Sequence of chain 1.E:
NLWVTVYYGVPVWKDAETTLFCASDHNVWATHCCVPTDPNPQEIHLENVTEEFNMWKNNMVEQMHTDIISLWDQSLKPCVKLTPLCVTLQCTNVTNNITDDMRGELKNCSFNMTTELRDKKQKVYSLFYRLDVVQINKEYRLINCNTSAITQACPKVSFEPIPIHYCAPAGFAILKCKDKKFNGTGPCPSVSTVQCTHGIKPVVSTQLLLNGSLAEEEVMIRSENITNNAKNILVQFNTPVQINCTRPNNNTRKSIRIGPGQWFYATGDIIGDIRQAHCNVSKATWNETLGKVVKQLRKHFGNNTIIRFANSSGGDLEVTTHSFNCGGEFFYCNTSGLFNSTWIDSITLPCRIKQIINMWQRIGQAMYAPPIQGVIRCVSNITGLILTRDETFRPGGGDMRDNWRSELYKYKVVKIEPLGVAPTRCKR

Binding-site contacts:
Ligand atom N2 contacts residue GLY16 of chain 1.G at 3.1 Å (h-bond).
Ligand atom C8 contacts residue SER17 of chain 1.G at 3.6 Å.
Ligand atom N2 contacts residue SER17 of chain 1.G at 4.4 Å.
Ligand atom C2 contacts residue ASN90 of chain 1.E at 2.5 Å.
Ligand atom N2 contacts residue ASN90 of chain 1.E at 2.8 Å (h-bond).
Ligand atom C5 contacts residue ASN90 of chain 1.E at 3.8 Å.
Ligand atom C3 contacts residue ASN90 of chain 1.E at 3.9 Å.
Ligand atom C7 contacts residue GLY16 of chain 1.G at 3.8 Å.
Ligand atom C7 contacts residue SER17 of chain 1.G at 4.5 Å.
Ligand atom C2 contacts residue GLY16 of chain 1.G at 4.1 Å.
Ligand atom O7 contacts residue GLU89 of chain 1.E at 3.7 Å.
Ligand atom O5 contacts residue ASN90 of chain 1.E at 2.5 Å (h-bond).
Ligand atom O7 contacts residue ASN90 of chain 1.E at 4.2 Å.
Ligand atom C8 contacts residue GLY16 of chain 1.G at 3.5 Å.
Ligand atom C1 contacts residue ASN90 of chain 1.E at 1.5 Å.
Ligand atom C8 contacts residue GLU89 of chain 1.E at 3.7 Å.
Ligand atom C7 contacts residue ASN90 of chain 1.E at 3.7 Å.
Ligand atom C7 contacts residue GLU89 of chain 1.E at 3.9 Å.
Ligand atom C4 contacts residue ASN90 of chain 1.E at 4.4 Å.

The protein below binds the small molecule below.
Small molecule (SMILES): CC(=O)N[C@@H]1[C@@H](O)[C@H](O)[C@@H](CO)O[C@H]1O

Sequence of chain 1.G:
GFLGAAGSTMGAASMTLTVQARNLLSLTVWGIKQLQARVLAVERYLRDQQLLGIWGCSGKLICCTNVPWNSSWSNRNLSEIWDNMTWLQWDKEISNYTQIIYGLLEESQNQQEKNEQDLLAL